The small molecule below binds the protein below.
Small molecule (SMILES): CC(=O)N[C@@H]1[C@@H](O)[C@H](O)[C@@H](CO)O[C@H]1O

Binding-site contacts:
Ligand atom C8 contacts residue ASN707 of chain 1.A at 4.5 Å.
Ligand atom O5 contacts residue ARG742 of chain 1.A at 4.0 Å.
Ligand atom C1 contacts residue ASN707 of chain 1.A at 1.4 Å.
Ligand atom C4 contacts residue ASN707 of chain 1.A at 4.2 Å.
Ligand atom O5 contacts residue ASN707 of chain 1.A at 2.4 Å (h-bond).
Ligand atom N2 contacts residue ASN707 of chain 1.A at 3.0 Å (h-bond).
Ligand atom C7 contacts residue ASN707 of chain 1.A at 3.5 Å.
Ligand atom C2 contacts residue ASN707 of chain 1.A at 2.5 Å.
Ligand atom C3 contacts residue ASN707 of chain 1.A at 3.8 Å.
Ligand atom C6 contacts residue ASN707 of chain 1.A at 4.3 Å.
Ligand atom O7 contacts residue ASN707 of chain 1.A at 3.5 Å (h-bond).
Ligand atom C1 contacts residue ARG742 of chain 1.A at 4.0 Å.
Ligand atom C5 contacts residue ASN707 of chain 1.A at 3.6 Å.

Sequence of chain 1.A:
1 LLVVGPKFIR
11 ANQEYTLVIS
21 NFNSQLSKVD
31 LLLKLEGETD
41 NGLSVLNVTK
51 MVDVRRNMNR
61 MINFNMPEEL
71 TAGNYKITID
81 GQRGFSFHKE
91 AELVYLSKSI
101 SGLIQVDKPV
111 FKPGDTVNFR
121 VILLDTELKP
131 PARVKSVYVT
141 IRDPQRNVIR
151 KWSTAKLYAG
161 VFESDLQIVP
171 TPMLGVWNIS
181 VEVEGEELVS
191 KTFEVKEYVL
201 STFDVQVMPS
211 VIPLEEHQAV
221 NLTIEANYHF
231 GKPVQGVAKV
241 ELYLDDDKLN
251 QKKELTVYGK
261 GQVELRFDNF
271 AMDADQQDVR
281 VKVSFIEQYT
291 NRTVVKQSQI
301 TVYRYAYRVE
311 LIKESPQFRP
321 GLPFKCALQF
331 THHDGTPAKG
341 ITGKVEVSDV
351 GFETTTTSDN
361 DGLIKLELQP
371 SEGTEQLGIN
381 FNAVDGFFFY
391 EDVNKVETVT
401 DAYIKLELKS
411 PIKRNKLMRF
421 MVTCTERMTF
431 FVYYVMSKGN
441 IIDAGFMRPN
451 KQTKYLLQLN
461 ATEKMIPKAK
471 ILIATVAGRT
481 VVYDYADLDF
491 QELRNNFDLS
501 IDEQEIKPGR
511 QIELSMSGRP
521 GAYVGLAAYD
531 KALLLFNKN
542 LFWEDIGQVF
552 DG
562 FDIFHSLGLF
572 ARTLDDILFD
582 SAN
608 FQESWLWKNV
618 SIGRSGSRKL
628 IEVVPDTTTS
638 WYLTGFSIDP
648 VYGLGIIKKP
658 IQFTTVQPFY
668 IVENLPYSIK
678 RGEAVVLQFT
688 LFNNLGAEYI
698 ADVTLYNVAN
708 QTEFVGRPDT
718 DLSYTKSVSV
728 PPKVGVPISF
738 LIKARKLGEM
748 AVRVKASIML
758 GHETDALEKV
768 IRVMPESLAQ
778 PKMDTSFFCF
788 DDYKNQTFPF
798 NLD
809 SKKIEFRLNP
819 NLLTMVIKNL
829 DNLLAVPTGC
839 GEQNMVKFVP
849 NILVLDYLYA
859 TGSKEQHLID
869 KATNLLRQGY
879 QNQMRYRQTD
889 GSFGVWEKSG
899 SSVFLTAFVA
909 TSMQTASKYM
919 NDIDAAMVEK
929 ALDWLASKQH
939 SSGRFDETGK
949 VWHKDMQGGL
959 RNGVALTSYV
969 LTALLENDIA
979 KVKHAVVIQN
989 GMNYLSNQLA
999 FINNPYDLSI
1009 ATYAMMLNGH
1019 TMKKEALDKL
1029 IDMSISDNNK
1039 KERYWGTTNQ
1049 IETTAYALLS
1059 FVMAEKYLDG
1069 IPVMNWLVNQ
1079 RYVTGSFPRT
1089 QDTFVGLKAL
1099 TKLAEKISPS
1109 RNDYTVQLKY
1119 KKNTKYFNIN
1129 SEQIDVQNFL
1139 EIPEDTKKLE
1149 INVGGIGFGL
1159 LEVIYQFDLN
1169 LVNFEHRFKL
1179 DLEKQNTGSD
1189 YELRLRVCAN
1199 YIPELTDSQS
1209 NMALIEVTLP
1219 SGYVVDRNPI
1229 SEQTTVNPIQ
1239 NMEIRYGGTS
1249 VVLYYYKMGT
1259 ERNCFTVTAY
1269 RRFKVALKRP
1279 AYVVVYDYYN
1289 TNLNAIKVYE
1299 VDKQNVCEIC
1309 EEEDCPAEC